This small molecule binds to this protein.
Small molecule (SMILES): Fc1ccc([C@@H]2CCNC[C@H]2COc2ccc3c(c2)OCO3)cc1

Sequence of chain 3.B:
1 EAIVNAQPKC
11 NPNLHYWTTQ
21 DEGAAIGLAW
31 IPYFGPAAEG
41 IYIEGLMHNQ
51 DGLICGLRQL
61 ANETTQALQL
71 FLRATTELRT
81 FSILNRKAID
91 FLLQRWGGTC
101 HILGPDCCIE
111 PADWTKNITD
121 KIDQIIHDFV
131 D

Sequence of chain 3.A:
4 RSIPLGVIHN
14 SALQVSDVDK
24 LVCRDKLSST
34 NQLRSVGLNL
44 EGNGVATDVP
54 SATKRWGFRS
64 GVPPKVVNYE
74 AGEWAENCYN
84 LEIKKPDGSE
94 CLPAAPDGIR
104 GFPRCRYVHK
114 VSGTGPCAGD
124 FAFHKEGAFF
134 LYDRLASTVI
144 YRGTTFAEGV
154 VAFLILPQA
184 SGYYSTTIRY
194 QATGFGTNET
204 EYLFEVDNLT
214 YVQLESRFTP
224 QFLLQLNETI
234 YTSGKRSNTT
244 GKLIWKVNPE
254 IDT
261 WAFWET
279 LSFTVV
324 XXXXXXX

Binding-site contacts:
Ligand atom OAQ contacts residue GLY75 of chain 3.A at 3.4 Å (h-bond).
Ligand atom CAR contacts residue ARG37 of chain 3.A at 3.5 Å.
Ligand atom CAG contacts residue VAL39 of chain 3.A at 3.6 Å (hydrophobic).
Ligand atom FAA contacts residue ARG37 of chain 3.A at 3.4 Å.
Ligand atom CAB contacts residue ARG37 of chain 3.A at 3.5 Å.
Ligand atom CAC contacts residue THR18 of chain 3.B at 3.8 Å.
Ligand atom CAR contacts residue ALA74 of chain 3.A at 3.8 Å (hydrophobic).
Ligand atom CAC contacts residue ARG37 of chain 3.A at 3.3 Å.
Ligand atom CAL contacts residue GLY75 of chain 3.A at 3.9 Å.
Ligand atom CAH contacts residue MET47 of chain 3.B at 3.9 Å (hydrophobic).
Ligand atom CAM contacts residue MET47 of chain 3.B at 3.5 Å (hydrophobic).
Ligand atom CAH contacts residue TYR16 of chain 3.B at 3.6 Å (hydrophobic).
Ligand atom CAS contacts residue MET47 of chain 3.B at 3.5 Å (hydrophobic).
Ligand atom CAV contacts residue LEU14 of chain 3.B at 3.8 Å (hydrophobic).
Ligand atom CAL contacts residue ALA74 of chain 3.A at 3.8 Å (hydrophobic).
Ligand atom CAU contacts residue VAL39 of chain 3.A at 3.5 Å (hydrophobic).
Ligand atom CAV contacts residue TYR16 of chain 3.B at 3.8 Å (hydrophobic).
Ligand atom CAF contacts residue ARG37 of chain 3.A at 3.3 Å.
Ligand atom CAL contacts residue GLY40 of chain 3.A at 3.3 Å.
Ligand atom FAA contacts residue THR18 of chain 3.B at 3.6 Å.
Ligand atom OAP contacts residue LEU41 of chain 3.A at 3.5 Å.
Ligand atom OAP contacts residue LEU14 of chain 3.B at 3.6 Å.
Ligand atom CAL contacts residue VAL39 of chain 3.A at 3.7 Å (hydrophobic).
Ligand atom CAG contacts residue LEU57 of chain 3.B at 3.9 Å (hydrophobic).
Ligand atom FAA contacts residue GLU73 of chain 3.A at 3.5 Å.
Ligand atom CAK contacts residue TYR16 of chain 3.B at 3.8 Å (hydrophobic).
Ligand atom CAD contacts residue MET47 of chain 3.B at 3.7 Å (hydrophobic).
Ligand atom OAQ contacts residue TYR16 of chain 3.B at 3.5 Å.
Ligand atom CAU contacts residue LEU14 of chain 3.B at 3.5 Å (hydrophobic).
Ligand atom CAT contacts residue ARG37 of chain 3.A at 3.5 Å.
Ligand atom CAE contacts residue LEU159 of chain 3.A at 3.9 Å (hydrophobic).
Ligand atom CAH contacts residue ALA74 of chain 3.A at 3.8 Å (hydrophobic).
Ligand atom OAP contacts residue VAL39 of chain 3.A at 3.3 Å.
Ligand atom CAE contacts residue ARG37 of chain 3.A at 3.7 Å.
Ligand atom OAQ contacts residue ALA74 of chain 3.A at 3.8 Å.
Ligand atom CAL contacts residue LEU41 of chain 3.A at 3.8 Å (hydrophobic).
Ligand atom CAG contacts residue LEU14 of chain 3.B at 3.9 Å (hydrophobic).
Ligand atom FAA contacts residue ALA74 of chain 3.A at 3.5 Å.
Ligand atom CAV contacts residue ALA74 of chain 3.A at 3.9 Å (hydrophobic).
Ligand atom OAO contacts residue MET47 of chain 3.B at 3.7 Å.